Binding-site contacts:
Ligand atom O6 contacts residue ASP237 of chain 1.A at 4.2 Å.
Ligand atom N2 contacts residue ASN165 of chain 1.A at 3.4 Å (h-bond).
Ligand atom C4 contacts residue ASN236 of chain 1.A at 4.1 Å.
Ligand atom O5 contacts residue ASN165 of chain 1.A at 2.2 Å (h-bond).
Ligand atom O5 contacts residue ASN236 of chain 1.A at 3.5 Å (h-bond).
Ligand atom O6 contacts residue ASN236 of chain 1.A at 3.4 Å (h-bond).
Ligand atom C1 contacts residue ASN165 of chain 1.A at 1.5 Å.
Ligand atom C2 contacts residue ASN236 of chain 1.A at 4.0 Å.
Ligand atom C2 contacts residue ASN165 of chain 1.A at 2.9 Å.
Ligand atom C3 contacts residue ASN165 of chain 1.A at 4.0 Å.
Ligand atom O6 contacts residue ASN165 of chain 1.A at 4.2 Å.
Ligand atom C5 contacts residue ASN236 of chain 1.A at 3.9 Å.
Ligand atom C4 contacts residue ASN165 of chain 1.A at 4.2 Å.
Ligand atom C6 contacts residue ASN236 of chain 1.A at 3.4 Å.
Ligand atom C5 contacts residue ASN165 of chain 1.A at 3.4 Å.
Ligand atom C3 contacts residue ASN236 of chain 1.A at 4.3 Å.
Ligand atom C6 contacts residue ASN165 of chain 1.A at 4.4 Å.
Ligand atom O3 contacts residue ASN236 of chain 1.A at 4.0 Å.
Ligand atom O6 contacts residue ALA238 of chain 1.A at 3.8 Å.
Ligand atom C8 contacts residue ASN236 of chain 1.A at 4.2 Å.

This small molecule binds to this protein.
Small molecule (SMILES): CC(=O)N[C@@H]1[C@@H](O)[C@H](O)[C@@H](CO)O[C@H]1O

Sequence of chain 1.A:
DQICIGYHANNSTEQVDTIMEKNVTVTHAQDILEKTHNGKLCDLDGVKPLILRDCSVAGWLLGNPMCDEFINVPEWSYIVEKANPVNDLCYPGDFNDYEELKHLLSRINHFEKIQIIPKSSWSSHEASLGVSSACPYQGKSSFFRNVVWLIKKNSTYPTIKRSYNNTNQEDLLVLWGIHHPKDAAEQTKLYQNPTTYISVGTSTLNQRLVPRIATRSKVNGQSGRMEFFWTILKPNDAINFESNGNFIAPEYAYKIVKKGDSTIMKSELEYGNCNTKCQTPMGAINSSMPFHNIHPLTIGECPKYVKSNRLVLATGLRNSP